Binding-site contacts:
Ligand atom F1 contacts residue PHE68 of chain 1.B at 3.4 Å.
Ligand atom C22 contacts residue LEU69 of chain 1.B at 3.7 Å (hydrophobic).
Ligand atom C20 contacts residue LEU67 of chain 1.B at 3.7 Å (hydrophobic).
Ligand atom F3 contacts residue LEU69 of chain 1.B at 3.5 Å.
Ligand atom F1 contacts residue LEU69 of chain 1.B at 3.1 Å.
Ligand atom C22 contacts residue PHE68 of chain 1.B at 3.8 Å (hydrophobic).
Ligand atom C9 contacts residue TYR122 of chain 1.B at 3.8 Å (hydrophobic).
Ligand atom F2 contacts residue VAL93 of chain 1.B at 3.4 Å.
Ligand atom C14 contacts residue TYR122 of chain 1.B at 3.7 Å (hydrophobic).
Ligand atom C13 contacts residue TYR122 of chain 1.B at 3.8 Å (hydrophobic).
Ligand atom C18 contacts residue PHE128 of chain 1.B at 3.8 Å (hydrophobic).
Ligand atom C10 contacts residue MET120 of chain 1.B at 3.5 Å (hydrophobic).
Ligand atom C12 contacts residue GLY107 of chain 1.B at 3.9 Å.
Ligand atom C17 contacts residue TYR122 of chain 1.B at 3.6 Å (hydrophobic).
Ligand atom F2 contacts residue LEU69 of chain 1.B at 3.4 Å.
Ligand atom N1 contacts residue PHE167 of chain 1.B at 3.6 Å.
Ligand atom N3 contacts residue MET120 of chain 1.B at 3.6 Å.
Ligand atom C15 contacts residue ASP134 of chain 1.B at 3.5 Å.
Ligand atom C7 contacts residue MET120 of chain 1.B at 3.9 Å (hydrophobic).
Ligand atom F2 contacts residue PHE68 of chain 1.B at 3.1 Å.
Ligand atom C1 contacts residue MET120 of chain 1.B at 3.8 Å (hydrophobic).
Ligand atom C12 contacts residue ALA87 of chain 1.B at 3.3 Å (hydrophobic).
Ligand atom F3 contacts residue MET105 of chain 1.B at 3.6 Å.
Ligand atom C7 contacts residue TYR165 of chain 1.B at 3.5 Å (hydrophobic).
Ligand atom O1 contacts residue TYR122 of chain 1.B at 3.4 Å (h-bond).
Ligand atom C2 contacts residue PHE167 of chain 1.B at 3.7 Å (hydrophobic).
Ligand atom C15 contacts residue TYR165 of chain 1.B at 3.7 Å (hydrophobic).
Ligand atom C10 contacts residue ALA89 of chain 1.B at 3.6 Å (hydrophobic).
Ligand atom C13 contacts residue VAL106 of chain 1.B at 3.6 Å (hydrophobic).
Ligand atom C6 contacts residue MET105 of chain 1.B at 3.8 Å (hydrophobic).
Ligand atom C9 contacts residue MET105 of chain 1.B at 3.7 Å (hydrophobic).
Ligand atom C14 contacts residue MET120 of chain 1.B at 3.9 Å (hydrophobic).
Ligand atom C13 contacts residue GLY107 of chain 1.B at 3.6 Å.
Ligand atom N4 contacts residue TYR122 of chain 1.B at 3.9 Å.
Ligand atom C8 contacts residue TYR122 of chain 1.B at 3.6 Å (hydrophobic).
Ligand atom C3 contacts residue MET120 of chain 1.B at 3.6 Å (hydrophobic).
Ligand atom O1 contacts residue ARG153 of chain 1.B at 2.9 Å (salt-bridge).
Ligand atom C15 contacts residue ARG153 of chain 1.B at 3.8 Å.
Ligand atom C11 contacts residue ALA89 of chain 1.B at 3.5 Å (hydrophobic).
Ligand atom C17 contacts residue PHE128 of chain 1.B at 3.9 Å (hydrophobic).

This protein binds this small molecule.
Small molecule (SMILES): O=C(Cc1ccccc1C(F)(F)F)N1CCN(c2ncnc3sc4c(c23)CCC4)CC1

Sequence of chain 1.B:
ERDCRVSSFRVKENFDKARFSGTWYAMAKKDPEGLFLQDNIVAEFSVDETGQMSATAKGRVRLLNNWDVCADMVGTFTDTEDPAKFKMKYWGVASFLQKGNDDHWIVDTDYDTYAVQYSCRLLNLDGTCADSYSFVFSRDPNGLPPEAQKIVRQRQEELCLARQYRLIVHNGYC